Sequence of chain 1.A:
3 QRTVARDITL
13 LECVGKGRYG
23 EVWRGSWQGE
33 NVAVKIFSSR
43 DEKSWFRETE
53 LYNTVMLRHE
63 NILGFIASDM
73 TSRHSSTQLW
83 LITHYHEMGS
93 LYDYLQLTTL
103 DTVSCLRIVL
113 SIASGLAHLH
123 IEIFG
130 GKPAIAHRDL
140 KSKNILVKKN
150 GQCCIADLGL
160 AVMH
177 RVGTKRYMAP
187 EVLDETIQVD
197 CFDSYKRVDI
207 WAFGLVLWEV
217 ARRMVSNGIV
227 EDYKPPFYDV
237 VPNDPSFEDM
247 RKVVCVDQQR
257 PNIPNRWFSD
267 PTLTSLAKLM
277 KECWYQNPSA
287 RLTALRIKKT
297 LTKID

Sequence of chain 2.B:
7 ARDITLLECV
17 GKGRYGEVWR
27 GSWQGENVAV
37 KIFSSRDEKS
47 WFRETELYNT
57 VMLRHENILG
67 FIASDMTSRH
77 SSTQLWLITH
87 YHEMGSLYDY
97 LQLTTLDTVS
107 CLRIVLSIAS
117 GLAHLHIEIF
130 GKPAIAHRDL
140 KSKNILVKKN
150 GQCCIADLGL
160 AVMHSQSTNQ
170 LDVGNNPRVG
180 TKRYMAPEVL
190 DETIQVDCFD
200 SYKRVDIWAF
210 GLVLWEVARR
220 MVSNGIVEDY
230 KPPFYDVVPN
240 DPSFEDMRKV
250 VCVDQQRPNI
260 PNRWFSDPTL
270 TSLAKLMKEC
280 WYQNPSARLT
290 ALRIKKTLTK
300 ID

A small-molecule ligand and the protein it binds are described below.
Small molecule (SMILES): COc1cc(-c2cncc(-c3ccc(C4CCN(C)CC4)cc3)c2C)cc(OC)c1OC

Binding-site contacts:
Ligand atom C22 contacts residue EDO1 of chain 1.R at 3.7 Å.
Ligand atom N18 contacts residue LU81 of chain 1.J at 3.3 Å.
Ligand atom C32 contacts residue ASP71 of chain 2.B at 3.3 Å.
Ligand atom C13 contacts residue LU81 of chain 1.J at 3.1 Å.
Ligand atom O28 contacts residue ARG8 of chain 1.A at 3.0 Å (salt-bridge).
Ligand atom C26 contacts residue ARG8 of chain 1.A at 3.9 Å.
Ligand atom C25 contacts residue TRP82 of chain 2.B at 3.4 Å (hydrophobic).
Ligand atom C26 contacts residue THR73 of chain 2.B at 3.7 Å.
Ligand atom C21 contacts residue EDO1 of chain 1.R at 3.8 Å.
Ligand atom C30 contacts residue THR73 of chain 2.B at 3.8 Å.
Ligand atom C26 contacts residue VAL6 of chain 1.A at 3.3 Å (hydrophobic).
Ligand atom C27 contacts residue THR73 of chain 2.B at 3.6 Å.
Ligand atom C01 contacts residue TRP29 of chain 1.A at 3.6 Å (hydrophobic).
Ligand atom N08 contacts residue VAL6 of chain 1.A at 3.8 Å.
Ligand atom C13 contacts residue GLN80 of chain 2.B at 3.4 Å.
Ligand atom O28 contacts residue ASP71 of chain 2.B at 3.4 Å.
Ligand atom C30 contacts residue ARG8 of chain 1.A at 3.6 Å.
Ligand atom C17 contacts residue ARG4 of chain 1.A at 3.5 Å.
Ligand atom C21 contacts residue GLN80 of chain 2.B at 3.9 Å.
Ligand atom C07 contacts residue VAL6 of chain 1.A at 3.4 Å (hydrophobic).
Ligand atom C12 contacts residue GLN80 of chain 2.B at 3.5 Å.
Ligand atom C05 contacts residue VAL6 of chain 1.A at 3.8 Å (hydrophobic).
Ligand atom C29 contacts residue ASP71 of chain 2.B at 3.6 Å.
Ligand atom O31 contacts residue ARG8 of chain 1.A at 3.8 Å.
Ligand atom C16 contacts residue ARG4 of chain 1.A at 3.2 Å.
Ligand atom C22 contacts residue ARG4 of chain 1.A at 3.7 Å.
Ligand atom C25 contacts residue GLN80 of chain 2.B at 3.5 Å.
Ligand atom C11 contacts residue LU81 of chain 1.J at 3.5 Å.
Ligand atom C10 contacts residue LU81 of chain 1.J at 3.7 Å.
Ligand atom C29 contacts residue TRP82 of chain 2.B at 3.5 Å (hydrophobic).
Ligand atom O31 contacts residue ASP71 of chain 2.B at 3.7 Å.
Ligand atom C27 contacts residue ARG8 of chain 1.A at 3.4 Å.
Ligand atom C09 contacts residue LU81 of chain 1.J at 3.3 Å.
Ligand atom C19 contacts residue LU81 of chain 1.J at 3.5 Å.
Ligand atom C06 contacts residue VAL6 of chain 1.A at 3.6 Å (hydrophobic).
Ligand atom C29 contacts residue ARG8 of chain 1.A at 3.5 Å.
Ligand atom C25 contacts residue THR73 of chain 2.B at 3.0 Å.
Ligand atom C07 contacts residue ALA7 of chain 1.A at 3.8 Å (hydrophobic).
Ligand atom C12 contacts residue LU81 of chain 1.J at 3.3 Å.
Ligand atom C32 contacts residue ALA69 of chain 1.A at 3.7 Å (hydrophobic).